This protein binds this small molecule.
Small molecule (SMILES): N[C@@H](Cc1conc1O)C(=O)O

Binding-site contacts:
Ligand atom C42 contacts residue THR91 of chain 1.B at 3.4 Å.
Ligand atom C3 contacts residue THR143 of chain 1.B at 3.6 Å.
Ligand atom N1 contacts residue GLU193 of chain 1.B at 2.7 Å (salt-bridge).
Ligand atom N1 contacts residue TYR61 of chain 1.B at 3.7 Å.
Ligand atom C41 contacts residue LEU138 of chain 1.B at 3.9 Å (hydrophobic).
Ligand atom O41 contacts residue TYR61 of chain 1.B at 3.4 Å.
Ligand atom C4 contacts residue TYR61 of chain 1.B at 4.1 Å (hydrophobic).
Ligand atom O1 contacts residue THR174 of chain 1.B at 4.1 Å.
Ligand atom O41 contacts residue SER142 of chain 1.B at 3.9 Å.
Ligand atom C5 contacts residue GLU193 of chain 1.B at 3.3 Å.
Ligand atom C5 contacts residue TYR61 of chain 1.B at 3.6 Å (hydrophobic).
Ligand atom O42 contacts residue TYR61 of chain 1.B at 3.6 Å.
Ligand atom O1 contacts residue MET196 of chain 1.B at 3.6 Å.
Ligand atom C4 contacts residue LEU138 of chain 1.B at 4.0 Å (hydrophobic).
Ligand atom C41 contacts residue TYR61 of chain 1.B at 3.7 Å (hydrophobic).
Ligand atom C5 contacts residue MET196 of chain 1.B at 3.5 Å (hydrophobic).
Ligand atom C43 contacts residue ARG96 of chain 1.B at 3.4 Å.
Ligand atom O41 contacts residue THR91 of chain 1.B at 3.0 Å (h-bond).
Ligand atom N2 contacts residue GLU193 of chain 1.B at 3.2 Å (salt-bridge).
Ligand atom C3 contacts residue GLU193 of chain 1.B at 3.7 Å.
Ligand atom C41 contacts residue GLU193 of chain 1.B at 4.0 Å.
Ligand atom O41 contacts residue PRO89 of chain 1.B at 3.9 Å.
Ligand atom O1 contacts residue GLU193 of chain 1.B at 3.5 Å (salt-bridge).
Ligand atom O42 contacts residue GLY141 of chain 1.B at 3.1 Å.
Ligand atom O41 contacts residue LEU90 of chain 1.B at 3.8 Å.
Ligand atom O41 contacts residue ARG96 of chain 1.B at 2.7 Å (salt-bridge).
Ligand atom C43 contacts residue THR91 of chain 1.B at 3.7 Å.
Ligand atom C4 contacts residue GLU193 of chain 1.B at 3.4 Å.
Ligand atom C43 contacts residue SER142 of chain 1.B at 3.3 Å.
Ligand atom C43 contacts residue TYR61 of chain 1.B at 3.6 Å (hydrophobic).
Ligand atom O31 contacts residue THR143 of chain 1.B at 2.6 Å (h-bond).
Ligand atom N1 contacts residue PRO89 of chain 1.B at 2.9 Å (h-bond).
Ligand atom N2 contacts residue LEU192 of chain 1.B at 3.8 Å.
Ligand atom O42 contacts residue SER142 of chain 1.B at 2.9 Å (h-bond).
Ligand atom C42 contacts residue TYR61 of chain 1.B at 4.0 Å (hydrophobic).
Ligand atom O42 contacts residue ARG96 of chain 1.B at 3.0 Å (salt-bridge).
Ligand atom N1 contacts residue TYR220 of chain 1.B at 3.7 Å.
Ligand atom C42 contacts residue GLU193 of chain 1.B at 3.2 Å.
Ligand atom C42 contacts residue SER142 of chain 1.B at 3.4 Å.
Ligand atom N1 contacts residue THR91 of chain 1.B at 2.9 Å (h-bond).

Sequence of chain 1.B:
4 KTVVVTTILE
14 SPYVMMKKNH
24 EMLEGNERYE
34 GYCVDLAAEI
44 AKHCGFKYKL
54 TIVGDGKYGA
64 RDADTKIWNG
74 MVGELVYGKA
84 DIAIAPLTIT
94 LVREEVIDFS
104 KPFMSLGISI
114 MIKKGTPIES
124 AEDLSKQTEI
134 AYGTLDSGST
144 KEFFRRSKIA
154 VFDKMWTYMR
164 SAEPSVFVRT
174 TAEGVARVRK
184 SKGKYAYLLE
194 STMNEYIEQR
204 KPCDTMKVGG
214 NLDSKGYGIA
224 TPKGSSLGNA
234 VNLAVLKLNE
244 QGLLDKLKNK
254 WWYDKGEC